This protein binds this small molecule.
Small molecule (SMILES): COC1=C(OC)C(=O)C(C/C=C(/C)CCC=C(C)CC/C=C(/C)CC/C=C(\C)CC/C=C(\C)CC/C=C(\C)CC/C=C(/C)CCC=C(C)CCC=C(C)CCC=C(C)C)=C(C)C1=O

Sequence of chain 1.I:
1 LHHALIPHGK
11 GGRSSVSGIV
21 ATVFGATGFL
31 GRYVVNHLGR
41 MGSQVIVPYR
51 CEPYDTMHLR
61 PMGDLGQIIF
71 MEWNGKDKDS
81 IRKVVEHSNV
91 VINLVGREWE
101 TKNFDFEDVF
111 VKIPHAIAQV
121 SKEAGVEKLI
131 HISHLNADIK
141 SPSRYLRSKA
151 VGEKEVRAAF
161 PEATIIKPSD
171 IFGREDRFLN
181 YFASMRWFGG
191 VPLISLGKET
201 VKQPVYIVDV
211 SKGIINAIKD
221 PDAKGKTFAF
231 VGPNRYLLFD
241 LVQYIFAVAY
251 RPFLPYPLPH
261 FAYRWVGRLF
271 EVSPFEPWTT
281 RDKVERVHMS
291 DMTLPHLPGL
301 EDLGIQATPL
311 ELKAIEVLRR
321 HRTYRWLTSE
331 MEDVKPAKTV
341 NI

Binding-site contacts:
Ligand atom O4 contacts residue SER184 of chain 1.I at 3.6 Å.
Ligand atom C6 contacts residue TRP278 of chain 1.I at 4.2 Å (hydrophobic).
Ligand atom C4 contacts residue SER184 of chain 1.I at 3.8 Å.
Ligand atom O1 contacts residue TRP278 of chain 1.I at 4.2 Å.
Ligand atom C15 contacts residue PHE188 of chain 1.I at 3.6 Å (hydrophobic).
Ligand atom C9 contacts residue TRP187 of chain 1.I at 4.2 Å (hydrophobic).
Ligand atom O4 contacts residue ASN180 of chain 1.I at 4.2 Å.
Ligand atom C3 contacts residue SER184 of chain 1.I at 4.3 Å.
Ligand atom C8 contacts residue TRP187 of chain 1.I at 3.8 Å (hydrophobic).
Ligand atom C17 contacts residue PHE188 of chain 1.I at 4.5 Å (hydrophobic).
Ligand atom C6 contacts residue SER184 of chain 1.I at 4.5 Å.
Ligand atom C15 contacts residue TRP187 of chain 1.I at 3.6 Å (hydrophobic).
Ligand atom C5 contacts residue SER184 of chain 1.I at 3.7 Å.
Ligand atom CM5 contacts residue TRP278 of chain 1.I at 4.3 Å (hydrophobic).
Ligand atom CM5 contacts residue SER184 of chain 1.I at 3.6 Å.
Ligand atom C11 contacts residue TRP278 of chain 1.I at 3.6 Å (hydrophobic).
Ligand atom C12 contacts residue TRP187 of chain 1.I at 3.9 Å (hydrophobic).
Ligand atom CM3 contacts residue ASN180 of chain 1.I at 4.2 Å.
Ligand atom O4 contacts residue TYR181 of chain 1.I at 4.0 Å.
Ligand atom CM3 contacts residue SER184 of chain 1.I at 4.0 Å.
Ligand atom C7 contacts residue TRP278 of chain 1.I at 3.6 Å (hydrophobic).
Ligand atom C10 contacts residue TRP187 of chain 1.I at 3.6 Å (hydrophobic).
Ligand atom C9 contacts residue TRP278 of chain 1.I at 4.3 Å (hydrophobic).